The small molecule below binds the protein below.
Small molecule (SMILES): CC(=O)N[C@@H]1[C@@H](O)[C@H](O)[C@@H](CO)O[C@H]1O

Binding-site contacts:
Ligand atom O6 contacts residue PRO92 of chain 1.A at 3.8 Å.
Ligand atom C6 contacts residue PRO92 of chain 1.A at 4.3 Å (hydrophobic).
Ligand atom C3 contacts residue ASN88 of chain 1.A at 3.6 Å.
Ligand atom C2 contacts residue ASN88 of chain 1.A at 2.3 Å.
Ligand atom C4 contacts residue ASN88 of chain 1.A at 4.0 Å.
Ligand atom O7 contacts residue ASN88 of chain 1.A at 3.3 Å (h-bond).
Ligand atom C6 contacts residue GLY91 of chain 1.A at 3.5 Å.
Ligand atom C5 contacts residue THR90 of chain 1.A at 4.1 Å.
Ligand atom N2 contacts residue ASN88 of chain 1.A at 2.9 Å (h-bond).
Ligand atom O5 contacts residue THR90 of chain 1.A at 3.4 Å (h-bond).
Ligand atom C1 contacts residue ASN88 of chain 1.A at 1.4 Å.
Ligand atom O5 contacts residue ASN88 of chain 1.A at 2.2 Å (h-bond).
Ligand atom C5 contacts residue ASN88 of chain 1.A at 3.5 Å.
Ligand atom C1 contacts residue THR90 of chain 1.A at 4.0 Å.
Ligand atom C6 contacts residue THR90 of chain 1.A at 3.9 Å.
Ligand atom O6 contacts residue GLY91 of chain 1.A at 4.0 Å.
Ligand atom C7 contacts residue ASN88 of chain 1.A at 3.4 Å.

Sequence of chain 1.A:
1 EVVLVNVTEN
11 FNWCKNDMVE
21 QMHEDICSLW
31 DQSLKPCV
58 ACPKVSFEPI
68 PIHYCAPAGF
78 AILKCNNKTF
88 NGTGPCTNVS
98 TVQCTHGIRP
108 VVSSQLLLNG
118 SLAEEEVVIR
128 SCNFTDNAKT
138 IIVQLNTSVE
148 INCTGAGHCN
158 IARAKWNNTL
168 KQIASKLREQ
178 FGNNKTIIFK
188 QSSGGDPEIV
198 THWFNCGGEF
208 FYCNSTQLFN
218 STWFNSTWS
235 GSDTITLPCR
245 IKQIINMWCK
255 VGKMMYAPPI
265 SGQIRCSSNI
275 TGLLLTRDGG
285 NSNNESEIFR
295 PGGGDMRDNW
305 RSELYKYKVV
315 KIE